This protein binds this small molecule.
Small molecule (SMILES): Cc1cn([C@H]2C[C@H](O)[C@@H](CO[P](=O)(O)O[P](=O)(O)Oc3ccccc3)O2)c(=O)[nH]c1=O

Sequence of chain 2.A:
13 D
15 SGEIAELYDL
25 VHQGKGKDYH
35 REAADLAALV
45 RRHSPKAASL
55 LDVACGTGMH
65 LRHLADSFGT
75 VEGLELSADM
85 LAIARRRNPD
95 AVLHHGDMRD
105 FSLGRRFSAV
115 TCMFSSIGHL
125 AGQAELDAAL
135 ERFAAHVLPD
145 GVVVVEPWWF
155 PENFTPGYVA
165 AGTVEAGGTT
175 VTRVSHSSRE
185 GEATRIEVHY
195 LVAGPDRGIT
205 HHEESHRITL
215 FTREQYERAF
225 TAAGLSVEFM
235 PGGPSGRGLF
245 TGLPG

Binding-site contacts:
Ligand atom O3B contacts residue ARG177 of chain 2.A at 3.1 Å (salt-bridge).
Ligand atom CZ contacts residue HIS210 of chain 2.A at 3.7 Å.
Ligand atom O2 contacts residue TRP153 of chain 2.A at 3.3 Å.
Ligand atom N1 contacts residue THR159 of chain 2.A at 3.2 Å (h-bond).
Ligand atom N1 contacts residue TRP153 of chain 2.A at 3.2 Å (h-bond).
Ligand atom CG contacts residue ARG177 of chain 2.A at 3.0 Å.
Ligand atom C6 contacts residue THR159 of chain 2.A at 3.7 Å.
Ligand atom O2A contacts residue LYS29 of chain 2.A at 3.0 Å (salt-bridge).
Ligand atom C1' contacts residue TRP153 of chain 2.A at 3.1 Å (hydrophobic).
Ligand atom C2' contacts residue TYR162 of chain 2.A at 3.6 Å (hydrophobic).
Ligand atom N3 contacts residue ASN157 of chain 2.A at 3.0 Å (h-bond).
Ligand atom O4' contacts residue TRP153 of chain 2.A at 2.9 Å (h-bond).
Ligand atom C5 contacts residue TRP153 of chain 2.A at 3.4 Å (hydrophobic).
Ligand atom N3 contacts residue THR159 of chain 2.A at 3.3 Å (h-bond).
Ligand atom C6 contacts residue TRP153 of chain 2.A at 3.5 Å (hydrophobic).
Ligand atom C3' contacts residue SER181 of chain 2.A at 3.3 Å.
Ligand atom O4 contacts residue THR159 of chain 2.A at 3.7 Å.
Ligand atom O2 contacts residue PHE158 of chain 2.A at 3.1 Å.
Ligand atom O1B contacts residue ARG241 of chain 2.A at 3.0 Å (salt-bridge).
Ligand atom O1A contacts residue ARG177 of chain 2.A at 2.9 Å (salt-bridge).
Ligand atom O1A contacts residue LYS29 of chain 2.A at 3.8 Å.
Ligand atom CD1 contacts residue ARG177 of chain 2.A at 3.2 Å.
Ligand atom O1A contacts residue SER179 of chain 2.A at 2.8 Å (h-bond).
Ligand atom C2 contacts residue TRP153 of chain 2.A at 3.2 Å (hydrophobic).
Ligand atom C2' contacts residue THR159 of chain 2.A at 3.7 Å.
Ligand atom CD2 contacts residue ILE190 of chain 2.A at 3.5 Å (hydrophobic).
Ligand atom C2 contacts residue THR159 of chain 2.A at 2.9 Å.
Ligand atom O2B contacts residue LYS29 of chain 2.A at 3.4 Å.
Ligand atom CE2 contacts residue ILE190 of chain 2.A at 3.4 Å (hydrophobic).
Ligand atom C4 contacts residue THR159 of chain 2.A at 3.6 Å.
Ligand atom O2 contacts residue THR159 of chain 2.A at 3.0 Å (h-bond).
Ligand atom O3' contacts residue TRP152 of chain 2.A at 3.5 Å.
Ligand atom O2 contacts residue ASN157 of chain 2.A at 3.8 Å.
Ligand atom PA contacts residue LYS29 of chain 2.A at 3.8 Å.
Ligand atom CD2 contacts residue ARG177 of chain 2.A at 3.5 Å.
Ligand atom PB contacts residue ARG241 of chain 2.A at 3.8 Å.
Ligand atom O4 contacts residue TRP153 of chain 2.A at 3.7 Å.
Ligand atom N3 contacts residue TRP153 of chain 2.A at 3.5 Å.
Ligand atom O3' contacts residue SER181 of chain 2.A at 2.6 Å (h-bond).
Ligand atom C4 contacts residue TRP153 of chain 2.A at 3.5 Å (hydrophobic).